Binding-site contacts:
Ligand atom C contacts residue ARG299 of chain 1.A at 3.3 Å.
Ligand atom CA contacts residue ARG70 of chain 1.A at 3.4 Å.
Ligand atom CD contacts residue ARG226 of chain 1.A at 3.3 Å.
Ligand atom OE1 contacts residue ARG226 of chain 1.A at 2.6 Å (salt-bridge).
Ligand atom CG2 contacts residue ARG183 of chain 1.A at 3.5 Å.
Ligand atom CD contacts residue ASN150 of chain 1.A at 3.7 Å.
Ligand atom NH1 contacts residue GLN106 of chain 1.A at 3.6 Å.
Ligand atom OE2 contacts residue ASN150 of chain 1.A at 3.1 Å (h-bond).
Ligand atom CB contacts residue ASP149 of chain 1.A at 3.4 Å.
Ligand atom SD contacts residue PO41 of chain 1.H at 3.7 Å.
Ligand atom NE contacts residue SER222 of chain 1.A at 3.1 Å (h-bond).
Ligand atom OE1 contacts residue ASN150 of chain 1.A at 3.0 Å (h-bond).
Ligand atom N contacts residue ASP149 of chain 1.A at 3.3 Å (salt-bridge).
Ligand atom CZ contacts residue SER222 of chain 1.A at 3.8 Å.
Ligand atom CA contacts residue TYR151 of chain 1.A at 3.5 Å (hydrophobic).
Ligand atom CZ contacts residue GLY224 of chain 1.A at 3.8 Å.
Ligand atom CB contacts residue HIS147 of chain 1.A at 3.6 Å.
Ligand atom CE contacts residue PO41 of chain 1.H at 3.8 Å.
Ligand atom O contacts residue GLN106 of chain 1.A at 3.6 Å (h-bond).
Ligand atom NH2 contacts residue ASP132 of chain 1.A at 2.9 Å (salt-bridge).
Ligand atom OE2 contacts residue TYR151 of chain 1.A at 3.4 Å.
Ligand atom OE2 contacts residue ARG226 of chain 1.A at 3.3 Å (salt-bridge).
Ligand atom NE contacts residue MET134 of chain 1.A at 3.7 Å.
Ligand atom NH2 contacts residue SER222 of chain 1.A at 2.9 Å (h-bond).
Ligand atom CZ contacts residue MET134 of chain 1.A at 3.7 Å (hydrophobic).
Ligand atom CB contacts residue OGA1 of chain 1.F at 3.8 Å.
Ligand atom NH2 contacts residue MET134 of chain 1.A at 3.7 Å.
Ligand atom CG contacts residue TYR151 of chain 1.A at 3.6 Å (hydrophobic).
Ligand atom O contacts residue ARG299 of chain 1.A at 2.4 Å (salt-bridge).
Ligand atom CD contacts residue OGA1 of chain 1.F at 3.4 Å.
Ligand atom CZ contacts residue ASP132 of chain 1.A at 3.3 Å.
Ligand atom NH2 contacts residue GLY224 of chain 1.A at 2.9 Å (h-bond).
Ligand atom NH1 contacts residue TYR151 of chain 1.A at 3.7 Å.
Ligand atom OE2 contacts residue ASP149 of chain 1.A at 3.8 Å.
Ligand atom CD contacts residue MET134 of chain 1.A at 3.4 Å (hydrophobic).
Ligand atom NH1 contacts residue ASP132 of chain 1.A at 2.7 Å (salt-bridge).
Ligand atom O contacts residue ARG183 of chain 1.A at 3.5 Å (salt-bridge).
Ligand atom O contacts residue ARG70 of chain 1.A at 2.6 Å (salt-bridge).
Ligand atom CG2 contacts residue HIS147 of chain 1.A at 3.5 Å.
Ligand atom C contacts residue ARG70 of chain 1.A at 3.7 Å.

Sequence of chain 1.A:
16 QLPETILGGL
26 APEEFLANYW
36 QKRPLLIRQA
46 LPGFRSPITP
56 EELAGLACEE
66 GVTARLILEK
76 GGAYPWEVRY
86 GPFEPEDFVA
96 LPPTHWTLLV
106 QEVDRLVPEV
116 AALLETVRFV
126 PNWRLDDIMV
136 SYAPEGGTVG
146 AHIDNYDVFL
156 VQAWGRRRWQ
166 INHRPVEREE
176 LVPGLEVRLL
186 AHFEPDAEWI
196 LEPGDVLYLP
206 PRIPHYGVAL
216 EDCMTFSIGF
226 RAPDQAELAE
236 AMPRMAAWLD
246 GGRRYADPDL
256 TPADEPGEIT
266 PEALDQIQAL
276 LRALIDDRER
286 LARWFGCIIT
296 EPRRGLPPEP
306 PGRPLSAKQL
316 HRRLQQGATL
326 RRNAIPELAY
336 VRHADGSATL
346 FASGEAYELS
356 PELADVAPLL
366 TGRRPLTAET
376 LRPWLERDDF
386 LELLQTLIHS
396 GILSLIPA

A small-molecule ligand and the protein it binds are described below.
Small molecule (SMILES): CSCC[C@H](NC(=O)[C@H](CCCN=C(N)N)NC(=O)[C@@H](NC(=O)[C@H](CCC(=O)O)NC(=O)[C@H](C)NC(=O)[C@@H]1CCCN1)C(C)C)C(=O)NCC(=O)N[C@H](C=O)CCCCN